Sequence of chain 4.A:
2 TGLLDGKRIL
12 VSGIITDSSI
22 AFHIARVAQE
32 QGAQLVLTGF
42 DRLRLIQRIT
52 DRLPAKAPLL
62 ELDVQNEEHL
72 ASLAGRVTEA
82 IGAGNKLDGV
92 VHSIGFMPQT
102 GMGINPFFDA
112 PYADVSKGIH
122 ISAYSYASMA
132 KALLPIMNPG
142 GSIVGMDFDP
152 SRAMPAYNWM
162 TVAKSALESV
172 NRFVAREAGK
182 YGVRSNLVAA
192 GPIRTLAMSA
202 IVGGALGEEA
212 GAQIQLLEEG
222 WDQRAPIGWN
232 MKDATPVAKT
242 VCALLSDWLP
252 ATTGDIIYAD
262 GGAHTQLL

A protein and the small-molecule ligand that binds it are described below.
Small molecule (SMILES): Cc1cc(C)nc(SCCO)n1

Binding-site contacts:
Ligand atom S contacts residue NAD1 of chain 4.B at 3.5 Å (h-bond).
Ligand atom C2 contacts residue NAD1 of chain 4.B at 4.3 Å.
Ligand atom C5 contacts residue GLY96 of chain 4.A at 3.4 Å.
Ligand atom C2 contacts residue MET199 of chain 4.A at 4.3 Å (hydrophobic).
Ligand atom N1 contacts residue NAD1 of chain 4.B at 2.7 Å (h-bond).
Ligand atom O contacts residue ALA198 of chain 4.A at 3.5 Å.
Ligand atom C1 contacts residue NAD1 of chain 4.B at 3.6 Å.
Ligand atom C contacts residue NAD1 of chain 4.B at 3.6 Å.
Ligand atom C7 contacts residue MET199 of chain 4.A at 3.5 Å (hydrophobic).
Ligand atom C2 contacts residue TYR158 of chain 4.A at 4.0 Å (hydrophobic).
Ligand atom C6 contacts residue GLY96 of chain 4.A at 4.0 Å.
Ligand atom N1 contacts residue MET161 of chain 4.A at 4.4 Å.
Ligand atom C7 contacts residue ILE202 of chain 4.A at 3.6 Å (hydrophobic).
Ligand atom C contacts residue PHE149 of chain 4.A at 3.8 Å (hydrophobic).
Ligand atom C3 contacts residue MET199 of chain 4.A at 4.3 Å (hydrophobic).
Ligand atom C7 contacts residue MET103 of chain 4.A at 4.5 Å (hydrophobic).
Ligand atom C6 contacts residue NAD1 of chain 4.B at 3.0 Å.
Ligand atom C contacts residue TYR158 of chain 4.A at 4.2 Å (hydrophobic).
Ligand atom S contacts residue GLY96 of chain 4.A at 3.4 Å (h-bond).
Ligand atom S contacts residue PHE97 of chain 4.A at 4.1 Å.
Ligand atom C5 contacts residue NAD1 of chain 4.B at 4.4 Å.
Ligand atom C4 contacts residue NAD1 of chain 4.B at 3.5 Å.
Ligand atom O contacts residue NAD1 of chain 4.B at 2.8 Å (h-bond).